Sequence of chain 1.B:
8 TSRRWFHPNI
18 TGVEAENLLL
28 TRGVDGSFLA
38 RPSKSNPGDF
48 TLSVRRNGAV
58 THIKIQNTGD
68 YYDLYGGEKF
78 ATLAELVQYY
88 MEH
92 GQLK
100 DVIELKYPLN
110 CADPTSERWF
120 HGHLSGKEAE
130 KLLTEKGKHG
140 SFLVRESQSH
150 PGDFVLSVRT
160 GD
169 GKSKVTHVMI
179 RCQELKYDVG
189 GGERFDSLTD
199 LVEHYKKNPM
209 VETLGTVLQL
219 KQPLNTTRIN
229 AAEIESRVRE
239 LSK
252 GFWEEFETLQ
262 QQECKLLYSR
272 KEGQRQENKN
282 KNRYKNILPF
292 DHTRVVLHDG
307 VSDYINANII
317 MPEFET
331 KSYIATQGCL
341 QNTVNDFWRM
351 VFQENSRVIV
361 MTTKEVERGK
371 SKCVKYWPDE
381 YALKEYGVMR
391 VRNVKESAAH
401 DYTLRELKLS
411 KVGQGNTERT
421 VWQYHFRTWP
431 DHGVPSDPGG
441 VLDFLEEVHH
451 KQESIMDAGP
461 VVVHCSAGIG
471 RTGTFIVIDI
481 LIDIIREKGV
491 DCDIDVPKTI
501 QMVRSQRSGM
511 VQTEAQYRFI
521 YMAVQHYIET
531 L

Binding-site contacts:
Ligand atom CL20 contacts residue GLN263 of chain 1.B at 3.4 Å.
Ligand atom N12 contacts residue THR225 of chain 1.B at 3.6 Å.
Ligand atom C27 contacts residue HIS120 of chain 1.B at 3.6 Å.
Ligand atom C13 contacts residue THR225 of chain 1.B at 3.6 Å.
Ligand atom C24 contacts residue ARG117 of chain 1.B at 3.5 Å.
Ligand atom O05 contacts residue PHE119 of chain 1.B at 3.9 Å.
Ligand atom C23 contacts residue THR225 of chain 1.B at 3.7 Å.
Ligand atom C06 contacts residue PHE119 of chain 1.B at 3.3 Å (hydrophobic).
Ligand atom C04 contacts residue THR114 of chain 1.B at 3.3 Å.
Ligand atom C27 contacts residue ARG117 of chain 1.B at 3.4 Å.
Ligand atom C07 contacts residue PHE119 of chain 1.B at 3.5 Å (hydrophobic).
Ligand atom C14 contacts residue PRO497 of chain 1.B at 3.5 Å (hydrophobic).
Ligand atom C03 contacts residue GLU255 of chain 1.B at 3.4 Å.
Ligand atom N01 contacts residue PHE119 of chain 1.B at 2.6 Å (h-bond).
Ligand atom O26 contacts residue ARG117 of chain 1.B at 3.4 Å.
Ligand atom C03 contacts residue THR114 of chain 1.B at 3.5 Å.
Ligand atom O05 contacts residue GLU255 of chain 1.B at 3.6 Å (salt-bridge).
Ligand atom CL20 contacts residue GLN501 of chain 1.B at 3.3 Å.
Ligand atom C08 contacts residue THR259 of chain 1.B at 3.7 Å.
Ligand atom N01 contacts residue THR114 of chain 1.B at 2.8 Å (h-bond).
Ligand atom CL18 contacts residue GLN263 of chain 1.B at 3.4 Å.
Ligand atom C28 contacts residue GLU116 of chain 1.B at 3.2 Å.
Ligand atom C03 contacts residue PHE119 of chain 1.B at 3.8 Å (hydrophobic).
Ligand atom C02 contacts residue PHE119 of chain 1.B at 3.5 Å (hydrophobic).
Ligand atom C28 contacts residue PHE119 of chain 1.B at 3.4 Å (hydrophobic).
Ligand atom C04 contacts residue GLU255 of chain 1.B at 3.8 Å.
Ligand atom CL18 contacts residue ARG117 of chain 1.B at 3.6 Å.
Ligand atom C21 contacts residue PRO497 of chain 1.B at 3.7 Å (hydrophobic).
Ligand atom C22 contacts residue PRO497 of chain 1.B at 3.9 Å (hydrophobic).
Ligand atom N01 contacts residue GLU116 of chain 1.B at 3.1 Å (salt-bridge).
Ligand atom C04 contacts residue PHE119 of chain 1.B at 3.4 Å (hydrophobic).
Ligand atom C22 contacts residue LYS498 of chain 1.B at 3.7 Å.
Ligand atom CL20 contacts residue LEU260 of chain 1.B at 3.5 Å.
Ligand atom C25 contacts residue ARG117 of chain 1.B at 3.7 Å.
Ligand atom CL18 contacts residue THR259 of chain 1.B at 3.7 Å.
Ligand atom C19 contacts residue LEU260 of chain 1.B at 3.7 Å (hydrophobic).
Ligand atom N12 contacts residue THR259 of chain 1.B at 3.7 Å.
Ligand atom C14 contacts residue GLU256 of chain 1.B at 3.8 Å.
Ligand atom C11 contacts residue THR259 of chain 1.B at 3.8 Å.
Ligand atom C02 contacts residue THR114 of chain 1.B at 3.1 Å.

This protein binds this small molecule.
Small molecule (SMILES): Cc1nc(N2CCC3(CC2)CO[C@@H](C)[C@H]3N)cc(=O)n1-c1cccc(Cl)c1Cl